This small molecule binds to this protein.
Small molecule (SMILES): Cc1cn([C@H]2C[C@H](OP(=O)(O)O)[C@@H](COP(=O)(O)O)O2)c(=O)[nH]c1=O

Binding-site contacts:
Ligand atom C3' contacts residue TYR113 of chain 1.A at 3.8 Å (hydrophobic).
Ligand atom C4' contacts residue ARG87 of chain 1.A at 3.8 Å.
Ligand atom C5' contacts residue TYR113 of chain 1.A at 3.4 Å (hydrophobic).
Ligand atom P2 contacts residue ARG35 of chain 1.A at 3.5 Å.
Ligand atom O5P contacts residue ARG87 of chain 1.A at 3.0 Å (salt-bridge).
Ligand atom O4' contacts residue ARG87 of chain 1.A at 3.0 Å (salt-bridge).
Ligand atom O5' contacts residue ARG87 of chain 1.A at 3.0 Å (salt-bridge).
Ligand atom C2' contacts residue TYR113 of chain 1.A at 3.6 Å (hydrophobic).
Ligand atom C4 contacts residue LEU89 of chain 1.A at 3.8 Å (hydrophobic).
Ligand atom C5M contacts residue LEU36 of chain 1.A at 3.5 Å (hydrophobic).
Ligand atom O1P contacts residue LYS84 of chain 1.A at 2.7 Å (salt-bridge).
Ligand atom O4P contacts residue ARG35 of chain 1.A at 2.8 Å (salt-bridge).
Ligand atom N3 contacts residue TYR115 of chain 1.A at 3.5 Å.
Ligand atom C5M contacts residue TYR113 of chain 1.A at 3.9 Å (hydrophobic).
Ligand atom P2 contacts residue CA1 of chain 1.B at 4.0 Å.
Ligand atom O2P contacts residue LYS84 of chain 1.A at 3.8 Å.
Ligand atom O1P contacts residue TYR85 of chain 1.A at 3.5 Å (h-bond).
Ligand atom O4 contacts residue TYR115 of chain 1.A at 3.9 Å.
Ligand atom C5' contacts residue ARG87 of chain 1.A at 3.9 Å.
Ligand atom O2 contacts residue ASP83 of chain 1.A at 3.6 Å.
Ligand atom C4 contacts residue TYR115 of chain 1.A at 4.0 Å (hydrophobic).
Ligand atom P1 contacts residue TYR85 of chain 1.A at 3.8 Å.
Ligand atom P2 contacts residue ARG87 of chain 1.A at 4.0 Å.
Ligand atom O2P contacts residue TYR85 of chain 1.A at 3.0 Å (h-bond).
Ligand atom C5 contacts residue TYR113 of chain 1.A at 3.8 Å (hydrophobic).
Ligand atom O4P contacts residue ASP40 of chain 1.A at 3.3 Å (salt-bridge).
Ligand atom O4P contacts residue TYR113 of chain 1.A at 4.0 Å.
Ligand atom O3' contacts residue LYS84 of chain 1.A at 3.5 Å (salt-bridge).
Ligand atom O4 contacts residue TYR113 of chain 1.A at 3.9 Å.
Ligand atom O4 contacts residue LEU89 of chain 1.A at 3.8 Å.
Ligand atom O5' contacts residue ARG35 of chain 1.A at 3.5 Å (salt-bridge).
Ligand atom O4' contacts residue ASP83 of chain 1.A at 3.9 Å.
Ligand atom C6 contacts residue TYR113 of chain 1.A at 3.9 Å (hydrophobic).
Ligand atom O2 contacts residue TYR115 of chain 1.A at 4.0 Å.
Ligand atom C5M contacts residue ARG35 of chain 1.A at 3.5 Å.
Ligand atom O4P contacts residue CA1 of chain 1.B at 3.0 Å.
Ligand atom P1 contacts residue LYS84 of chain 1.A at 3.6 Å.
Ligand atom C2 contacts residue ASP83 of chain 1.A at 3.8 Å.
Ligand atom C2 contacts residue TYR115 of chain 1.A at 3.8 Å (hydrophobic).
Ligand atom O5P contacts residue ARG35 of chain 1.A at 2.9 Å (salt-bridge).

Sequence of chain 1.A:
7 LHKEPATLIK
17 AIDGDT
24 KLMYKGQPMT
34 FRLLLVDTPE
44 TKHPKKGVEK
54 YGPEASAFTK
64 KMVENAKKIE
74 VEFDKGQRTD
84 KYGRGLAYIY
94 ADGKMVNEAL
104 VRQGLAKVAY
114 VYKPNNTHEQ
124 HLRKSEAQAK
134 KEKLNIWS